Binding-site contacts:
Ligand atom N2 contacts residue ASN576 of chain 1.A at 2.9 Å (h-bond).
Ligand atom C1 contacts residue ASN576 of chain 1.A at 1.4 Å.
Ligand atom C2 contacts residue ASN576 of chain 1.A at 2.5 Å.
Ligand atom C4 contacts residue ASN576 of chain 1.A at 4.2 Å.
Ligand atom C7 contacts residue ASN576 of chain 1.A at 3.1 Å.
Ligand atom C8 contacts residue ASN576 of chain 1.A at 4.3 Å.
Ligand atom C8 contacts residue GLU281 of chain 1.A at 4.1 Å.
Ligand atom O7 contacts residue ASN576 of chain 1.A at 2.9 Å (h-bond).
Ligand atom O5 contacts residue ASN576 of chain 1.A at 2.3 Å (h-bond).
Ligand atom C3 contacts residue ASN576 of chain 1.A at 3.8 Å.
Ligand atom C5 contacts residue ASN576 of chain 1.A at 3.6 Å.

This protein binds this small molecule.
Small molecule (SMILES): CC(=O)N[C@@H]1[C@@H](O)[C@H](O)[C@@H](CO)O[C@H]1O

Sequence of chain 1.A:
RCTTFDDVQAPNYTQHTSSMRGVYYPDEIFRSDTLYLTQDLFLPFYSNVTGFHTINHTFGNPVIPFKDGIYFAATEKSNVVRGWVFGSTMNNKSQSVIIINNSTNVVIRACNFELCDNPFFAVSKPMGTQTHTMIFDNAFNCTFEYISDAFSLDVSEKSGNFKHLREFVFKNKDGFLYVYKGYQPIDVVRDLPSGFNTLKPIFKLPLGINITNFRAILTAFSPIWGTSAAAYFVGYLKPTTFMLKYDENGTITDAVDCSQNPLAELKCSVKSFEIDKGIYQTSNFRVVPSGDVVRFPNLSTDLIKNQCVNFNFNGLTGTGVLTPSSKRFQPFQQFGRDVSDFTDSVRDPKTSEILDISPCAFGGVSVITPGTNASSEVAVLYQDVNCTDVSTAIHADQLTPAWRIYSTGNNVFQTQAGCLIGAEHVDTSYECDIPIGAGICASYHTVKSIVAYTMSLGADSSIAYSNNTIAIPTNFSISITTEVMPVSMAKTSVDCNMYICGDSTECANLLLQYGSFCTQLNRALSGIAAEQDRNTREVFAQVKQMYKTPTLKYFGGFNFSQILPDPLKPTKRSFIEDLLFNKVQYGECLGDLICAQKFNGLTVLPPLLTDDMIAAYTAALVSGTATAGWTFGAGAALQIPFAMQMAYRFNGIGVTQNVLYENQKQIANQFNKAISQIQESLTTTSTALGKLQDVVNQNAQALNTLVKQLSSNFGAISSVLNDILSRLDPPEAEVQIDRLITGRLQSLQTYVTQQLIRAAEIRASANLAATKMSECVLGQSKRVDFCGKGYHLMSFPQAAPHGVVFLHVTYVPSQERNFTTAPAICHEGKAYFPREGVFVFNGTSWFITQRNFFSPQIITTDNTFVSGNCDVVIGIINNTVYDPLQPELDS